The protein below binds the small molecule below.
Small molecule (SMILES): CC(C)CCC[C@@H](C)[C@H]1CC[C@H]2[C@@H]3CC=C4C[C@@H](O)CC[C@]4(C)[C@H]3CC[C@]12C

Sequence of chain 1.A:
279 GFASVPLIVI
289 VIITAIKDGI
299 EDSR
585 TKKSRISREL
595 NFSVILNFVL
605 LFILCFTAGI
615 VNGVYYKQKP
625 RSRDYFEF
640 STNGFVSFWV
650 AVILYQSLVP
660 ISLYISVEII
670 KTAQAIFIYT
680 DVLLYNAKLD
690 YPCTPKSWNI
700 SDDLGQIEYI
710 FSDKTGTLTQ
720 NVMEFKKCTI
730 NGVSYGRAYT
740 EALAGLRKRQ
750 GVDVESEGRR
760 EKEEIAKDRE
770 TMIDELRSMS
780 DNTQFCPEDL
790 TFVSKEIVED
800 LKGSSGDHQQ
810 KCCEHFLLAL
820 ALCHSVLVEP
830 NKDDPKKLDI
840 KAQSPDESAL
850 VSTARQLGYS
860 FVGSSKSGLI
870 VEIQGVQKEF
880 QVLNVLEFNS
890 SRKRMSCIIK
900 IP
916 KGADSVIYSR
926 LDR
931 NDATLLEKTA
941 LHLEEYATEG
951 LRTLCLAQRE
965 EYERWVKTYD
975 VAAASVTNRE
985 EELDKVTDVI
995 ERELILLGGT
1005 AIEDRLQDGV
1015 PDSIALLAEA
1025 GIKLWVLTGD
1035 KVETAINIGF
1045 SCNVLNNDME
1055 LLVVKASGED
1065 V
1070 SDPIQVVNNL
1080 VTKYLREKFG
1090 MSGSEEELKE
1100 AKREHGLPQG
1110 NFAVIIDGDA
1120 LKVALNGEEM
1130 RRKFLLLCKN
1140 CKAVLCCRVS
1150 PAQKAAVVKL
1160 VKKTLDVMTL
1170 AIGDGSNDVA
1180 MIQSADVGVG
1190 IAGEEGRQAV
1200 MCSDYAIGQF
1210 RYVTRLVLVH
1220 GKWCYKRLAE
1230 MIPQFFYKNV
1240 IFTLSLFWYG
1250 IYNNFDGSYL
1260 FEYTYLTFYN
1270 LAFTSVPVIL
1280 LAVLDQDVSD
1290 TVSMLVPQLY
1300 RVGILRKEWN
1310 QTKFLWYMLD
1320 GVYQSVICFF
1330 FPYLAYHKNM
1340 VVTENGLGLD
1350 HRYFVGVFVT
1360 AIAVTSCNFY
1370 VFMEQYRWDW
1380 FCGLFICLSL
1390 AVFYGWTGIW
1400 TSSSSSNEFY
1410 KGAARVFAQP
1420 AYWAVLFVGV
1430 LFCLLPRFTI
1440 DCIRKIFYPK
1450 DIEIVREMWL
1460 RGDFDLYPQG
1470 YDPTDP

Binding-site contacts:
Ligand atom C3 contacts residue TRP1422 of chain 1.A at 4.3 Å (hydrophobic).
Ligand atom C2 contacts residue CLR1 of chain 1.M at 3.9 Å.
Ligand atom C7 contacts residue TRP1422 of chain 1.A at 4.2 Å (hydrophobic).
Ligand atom C16 contacts residue ALA1417 of chain 1.A at 4.0 Å (hydrophobic).
Ligand atom C13 contacts residue ALA1417 of chain 1.A at 3.9 Å (hydrophobic).
Ligand atom C1 contacts residue TRP1422 of chain 1.A at 3.8 Å (hydrophobic).
Ligand atom C10 contacts residue TRP1422 of chain 1.A at 4.4 Å (hydrophobic).
Ligand atom C1 contacts residue CLR1 of chain 1.M at 3.7 Å.
Ligand atom C21 contacts residue GLU1343 of chain 1.A at 3.6 Å.
Ligand atom C5 contacts residue TRP1422 of chain 1.A at 4.2 Å (hydrophobic).
Ligand atom C14 contacts residue ALA1417 of chain 1.A at 4.0 Å (hydrophobic).
Ligand atom C12 contacts residue ALA1417 of chain 1.A at 3.4 Å (hydrophobic).
Ligand atom C7 contacts residue PHE1416 of chain 1.A at 4.3 Å (hydrophobic).
Ligand atom C17 contacts residue ALA1417 of chain 1.A at 3.5 Å (hydrophobic).
Ligand atom C6 contacts residue TRP1422 of chain 1.A at 4.2 Å (hydrophobic).
Ligand atom C9 contacts residue TRP1422 of chain 1.A at 4.0 Å (hydrophobic).
Ligand atom C21 contacts residue ALA1417 of chain 1.A at 4.4 Å (hydrophobic).
Ligand atom O1 contacts residue PHE1426 of chain 1.A at 4.1 Å.